Binding-site contacts:
Ligand atom C3 contacts residue TRP59 of chain 11.C at 3.5 Å (hydrophobic).
Ligand atom O6 contacts residue TRP59 of chain 11.C at 3.9 Å.
Ligand atom C2 contacts residue ARG79 of chain 11.C at 4.1 Å.
Ligand atom O5 contacts residue GLU54 of chain 11.C at 3.5 Å.
Ligand atom C2 contacts residue GLU54 of chain 11.C at 4.1 Å.
Ligand atom C4 contacts residue GLU54 of chain 11.C at 4.5 Å.
Ligand atom C2 contacts residue TRP59 of chain 11.C at 4.1 Å (hydrophobic).
Ligand atom C1 contacts residue TRP59 of chain 11.C at 3.5 Å (hydrophobic).
Ligand atom O5 contacts residue ARG79 of chain 11.C at 4.0 Å.
Ligand atom C4 contacts residue TRP59 of chain 11.C at 4.2 Å (hydrophobic).
Ligand atom C1 contacts residue GLU54 of chain 11.C at 3.5 Å.

This protein binds this small molecule.
Small molecule (SMILES): C[C@@H](O)[C@@H](C)O

Sequence of chain 11.C:
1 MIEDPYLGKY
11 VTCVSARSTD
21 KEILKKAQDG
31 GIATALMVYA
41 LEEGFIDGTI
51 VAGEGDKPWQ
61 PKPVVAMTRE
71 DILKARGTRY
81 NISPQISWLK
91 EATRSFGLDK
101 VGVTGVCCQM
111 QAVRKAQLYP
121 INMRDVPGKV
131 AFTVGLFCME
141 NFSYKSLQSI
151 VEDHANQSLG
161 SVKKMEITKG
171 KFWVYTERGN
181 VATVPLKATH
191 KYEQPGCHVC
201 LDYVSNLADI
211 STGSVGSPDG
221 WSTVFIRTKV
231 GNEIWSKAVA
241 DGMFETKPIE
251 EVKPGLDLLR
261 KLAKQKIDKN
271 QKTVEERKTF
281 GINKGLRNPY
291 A